This protein binds this small molecule.
Small molecule (SMILES): CC(C)CN(C[C@H]1CNC[C@@H]1COCc1ccccc1)S(=O)(=O)c1ccccc1

Sequence of chain 1.A:
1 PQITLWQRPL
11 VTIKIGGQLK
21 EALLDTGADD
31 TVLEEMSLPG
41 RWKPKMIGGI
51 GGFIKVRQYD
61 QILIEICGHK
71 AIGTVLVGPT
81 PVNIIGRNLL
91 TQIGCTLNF

Binding-site contacts:
Ligand atom C12 contacts residue ILE50 of chain 1.A at 3.5 Å (hydrophobic).
Ligand atom C2 contacts residue GLY27 of chain 1.A at 3.5 Å.
Ligand atom C27 contacts residue ILE50 of chain 1.B at 3.1 Å (hydrophobic).
Ligand atom C19 contacts residue ILE84 of chain 1.A at 3.9 Å (hydrophobic).
Ligand atom C10 contacts residue ILE84 of chain 1.B at 3.8 Å (hydrophobic).
Ligand atom C13 contacts residue ILE50 of chain 1.A at 3.3 Å (hydrophobic).
Ligand atom C15 contacts residue ASP25 of chain 1.A at 3.6 Å.
Ligand atom O7 contacts residue ALA28 of chain 1.B at 3.4 Å.
Ligand atom O28 contacts residue ILE84 of chain 1.A at 3.5 Å.
Ligand atom C20 contacts residue ASP25 of chain 1.A at 3.7 Å.
Ligand atom C26 contacts residue ILE50 of chain 1.A at 3.6 Å (hydrophobic).
Ligand atom N1 contacts residue ASP25 of chain 1.B at 2.6 Å (salt-bridge).
Ligand atom C21 contacts residue GLY27 of chain 1.B at 3.1 Å.
Ligand atom S17 contacts residue ILE50 of chain 1.B at 3.7 Å.
Ligand atom C19 contacts residue ASP25 of chain 1.A at 3.4 Å.
Ligand atom C6 contacts residue ASP25 of chain 1.B at 3.2 Å.
Ligand atom C27 contacts residue GLY49 of chain 1.A at 3.8 Å.
Ligand atom C20 contacts residue GLY27 of chain 1.B at 3.2 Å.
Ligand atom C2 contacts residue ALA28 of chain 1.A at 3.9 Å (hydrophobic).
Ligand atom N1 contacts residue GLY27 of chain 1.B at 3.9 Å.
Ligand atom C13 contacts residue GLY48 of chain 1.B at 3.6 Å.
Ligand atom O28 contacts residue ILE50 of chain 1.B at 2.8 Å.
Ligand atom O29 contacts residue ILE50 of chain 1.B at 2.5 Å (h-bond).
Ligand atom C12 contacts residue ILE47 of chain 1.B at 3.6 Å (hydrophobic).
Ligand atom C20 contacts residue LEU23 of chain 1.A at 3.5 Å (hydrophobic).
Ligand atom C5 contacts residue ASP25 of chain 1.A at 3.3 Å.
Ligand atom C5 contacts residue GLY27 of chain 1.B at 3.4 Å.
Ligand atom C23 contacts residue GLY48 of chain 1.B at 3.8 Å.
Ligand atom C2 contacts residue ASP25 of chain 1.B at 3.1 Å.
Ligand atom O29 contacts residue PRO81 of chain 1.A at 3.9 Å.
Ligand atom C4 contacts residue ASP25 of chain 1.B at 3.8 Å.
Ligand atom C5 contacts residue ALA28 of chain 1.B at 3.7 Å (hydrophobic).
Ligand atom C2 contacts residue ASP25 of chain 1.A at 3.3 Å.
Ligand atom O29 contacts residue GLY49 of chain 1.B at 2.8 Å.
Ligand atom N1 contacts residue ASP25 of chain 1.A at 2.7 Å (salt-bridge).
Ligand atom C14 contacts residue ILE50 of chain 1.A at 3.8 Å (hydrophobic).
Ligand atom C5 contacts residue ASP25 of chain 1.B at 3.4 Å.
Ligand atom C13 contacts residue ILE47 of chain 1.B at 3.4 Å (hydrophobic).
Ligand atom C12 contacts residue ILE54 of chain 1.B at 4.0 Å (hydrophobic).
Ligand atom C14 contacts residue GLY48 of chain 1.B at 3.2 Å.

Sequence of chain 1.B:
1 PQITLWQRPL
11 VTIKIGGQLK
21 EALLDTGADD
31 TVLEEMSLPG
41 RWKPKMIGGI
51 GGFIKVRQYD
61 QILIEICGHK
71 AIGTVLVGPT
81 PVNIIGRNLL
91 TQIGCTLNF